Sequence of chain 2.A:
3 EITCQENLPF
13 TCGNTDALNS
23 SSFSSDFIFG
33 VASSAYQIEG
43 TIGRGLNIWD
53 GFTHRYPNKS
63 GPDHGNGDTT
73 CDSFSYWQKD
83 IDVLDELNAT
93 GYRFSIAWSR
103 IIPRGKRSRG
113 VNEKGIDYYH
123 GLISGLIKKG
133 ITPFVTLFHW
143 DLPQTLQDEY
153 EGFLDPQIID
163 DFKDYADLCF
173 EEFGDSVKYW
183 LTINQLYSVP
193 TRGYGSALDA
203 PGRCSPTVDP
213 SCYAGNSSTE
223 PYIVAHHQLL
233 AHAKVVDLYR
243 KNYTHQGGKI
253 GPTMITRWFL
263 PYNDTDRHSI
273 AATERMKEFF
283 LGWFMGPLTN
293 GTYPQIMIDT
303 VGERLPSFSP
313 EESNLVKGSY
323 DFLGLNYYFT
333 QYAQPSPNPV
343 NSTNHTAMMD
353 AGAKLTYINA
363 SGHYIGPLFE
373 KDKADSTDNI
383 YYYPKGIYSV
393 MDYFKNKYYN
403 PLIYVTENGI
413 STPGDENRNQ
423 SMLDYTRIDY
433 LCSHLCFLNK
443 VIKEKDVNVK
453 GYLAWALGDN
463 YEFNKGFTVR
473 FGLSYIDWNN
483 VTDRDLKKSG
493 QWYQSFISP

Binding-site contacts:
Ligand atom N2 contacts residue ASN265 of chain 2.A at 3.0 Å (h-bond).
Ligand atom C8 contacts residue ALA362 of chain 2.A at 3.6 Å (hydrophobic).
Ligand atom C1 contacts residue ASN265 of chain 2.A at 1.7 Å.
Ligand atom C7 contacts residue ALA362 of chain 2.A at 3.8 Å (hydrophobic).
Ligand atom C3 contacts residue ASN265 of chain 2.A at 3.9 Å.
Ligand atom C8 contacts residue GOL1 of chain 2.W at 4.0 Å.
Ligand atom O5 contacts residue ASP268 of chain 2.A at 3.6 Å.
Ligand atom O6 contacts residue ASP268 of chain 2.A at 4.2 Å.
Ligand atom O7 contacts residue ASN265 of chain 2.A at 3.7 Å.
Ligand atom C1 contacts residue THR267 of chain 2.A at 3.8 Å.
Ligand atom C6 contacts residue ASP268 of chain 2.A at 4.3 Å.
Ligand atom C2 contacts residue ASN265 of chain 2.A at 2.5 Å.
Ligand atom C5 contacts residue ASN265 of chain 2.A at 3.7 Å.
Ligand atom C5 contacts residue THR267 of chain 2.A at 4.0 Å.
Ligand atom O5 contacts residue THR267 of chain 2.A at 4.0 Å.
Ligand atom O5 contacts residue ASN265 of chain 2.A at 2.4 Å (h-bond).
Ligand atom C8 contacts residue SER363 of chain 2.A at 4.0 Å.
Ligand atom C1 contacts residue ASP268 of chain 2.A at 4.5 Å.
Ligand atom O7 contacts residue ALA362 of chain 2.A at 3.6 Å.
Ligand atom C4 contacts residue ASN265 of chain 2.A at 4.2 Å.
Ligand atom C6 contacts residue THR267 of chain 2.A at 4.1 Å.
Ligand atom C7 contacts residue ASN265 of chain 2.A at 3.6 Å.

A protein and the small-molecule ligand that binds it are described below.
Small molecule (SMILES): CC(=O)N[C@H]1[C@H](O[C@H]2[C@H](O[C@@H]3O[C@@H](C)[C@@H](O)[C@@H](O)[C@@H]3O)[C@@H](NC(C)=O)CO[C@@H]2CO)O[C@H](CO)[C@@H](O[C@@H]2O[C@H](CO)[C@@H](O)[C@H](O)[C@@H]2O[C@@H]2OC[C@@H](O)[C@H](O)[C@H]2O)[C@@H]1O